The small molecule below binds the protein below.
Small molecule (SMILES): CC(=O)N[C@H]1[C@H](O[C@H]2[C@H](O)[C@@H](NC(C)=O)CO[C@@H]2CO)O[C@H](CO)[C@@H](O)[C@@H]1O

Sequence of chain 1.A:
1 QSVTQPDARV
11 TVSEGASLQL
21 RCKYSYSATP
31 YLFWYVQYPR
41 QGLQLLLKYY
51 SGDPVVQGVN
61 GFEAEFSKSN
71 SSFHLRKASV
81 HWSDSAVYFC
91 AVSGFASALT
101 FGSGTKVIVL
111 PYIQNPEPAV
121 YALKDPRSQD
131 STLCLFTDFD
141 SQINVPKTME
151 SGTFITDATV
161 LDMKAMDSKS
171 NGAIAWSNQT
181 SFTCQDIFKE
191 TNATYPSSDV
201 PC

Binding-site contacts:
Ligand atom O7 contacts residue ASN70 of chain 1.A at 4.1 Å.
Ligand atom C4 contacts residue ASN70 of chain 1.A at 4.2 Å.
Ligand atom C7 contacts residue ASN70 of chain 1.A at 3.7 Å.
Ligand atom O5 contacts residue ASN70 of chain 1.A at 2.2 Å (h-bond).
Ligand atom C2 contacts residue ASN70 of chain 1.A at 2.6 Å.
Ligand atom C3 contacts residue ASN70 of chain 1.A at 3.9 Å.
Ligand atom C8 contacts residue GLU65 of chain 1.A at 3.6 Å.
Ligand atom C7 contacts residue SER67 of chain 1.A at 4.3 Å.
Ligand atom C8 contacts residue SER67 of chain 1.A at 3.6 Å.
Ligand atom N2 contacts residue SER67 of chain 1.A at 4.2 Å.
Ligand atom N2 contacts residue ASN70 of chain 1.A at 3.0 Å (h-bond).
Ligand atom O6 contacts residue ASN70 of chain 1.A at 4.3 Å.
Ligand atom C1 contacts residue ASN70 of chain 1.A at 1.4 Å.
Ligand atom O7 contacts residue ARG76 of chain 1.A at 4.5 Å.
Ligand atom C6 contacts residue ASN70 of chain 1.A at 4.4 Å.
Ligand atom C5 contacts residue ASN70 of chain 1.A at 3.4 Å.